Sequence of chain 1.A:
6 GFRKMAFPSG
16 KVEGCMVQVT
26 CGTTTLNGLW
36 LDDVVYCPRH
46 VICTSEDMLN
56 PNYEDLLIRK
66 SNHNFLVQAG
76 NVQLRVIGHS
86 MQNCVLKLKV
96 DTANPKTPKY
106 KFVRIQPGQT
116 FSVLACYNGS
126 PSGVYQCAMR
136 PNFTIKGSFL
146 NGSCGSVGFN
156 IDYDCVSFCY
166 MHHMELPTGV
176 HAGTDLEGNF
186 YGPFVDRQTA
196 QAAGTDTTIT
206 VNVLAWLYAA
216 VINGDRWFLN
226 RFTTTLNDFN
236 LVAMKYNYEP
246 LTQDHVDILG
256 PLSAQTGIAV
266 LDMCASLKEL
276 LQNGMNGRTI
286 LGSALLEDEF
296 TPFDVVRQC

A small-molecule ligand and the protein it binds are described below.
Small molecule (SMILES): CC(C)C[C@H](NC(=O)OCc1ccccc1)C(=O)N[C@@H](C[C@@H]1CCNC1=O)[C@@H](O)S(=O)(=O)O

Binding-site contacts:
Ligand atom C27 contacts residue GLU170 of chain 1.A at 3.8 Å.
Ligand atom C24 contacts residue CYS149 of chain 1.A at 3.3 Å (hydrophobic).
Ligand atom C7 contacts residue GLN193 of chain 1.A at 3.8 Å.
Ligand atom C15 contacts residue MET53 of chain 1.A at 3.9 Å (hydrophobic).
Ligand atom O30 contacts residue GLU170 of chain 1.A at 3.7 Å.
Ligand atom C27 contacts residue ASN146 of chain 1.A at 3.5 Å.
Ligand atom C3 contacts residue ASN146 of chain 1.A at 3.8 Å.
Ligand atom C29 contacts residue GLU170 of chain 1.A at 3.6 Å.
Ligand atom C9 contacts residue GLN193 of chain 1.A at 3.7 Å.
Ligand atom C7 contacts residue GLU170 of chain 1.A at 3.4 Å.
Ligand atom O10 contacts residue MET169 of chain 1.A at 3.3 Å.
Ligand atom C17 contacts residue HIS168 of chain 1.A at 3.6 Å.
Ligand atom C12 contacts residue HIS168 of chain 1.A at 3.6 Å.
Ligand atom O30 contacts residue HIS176 of chain 1.A at 3.6 Å.
Ligand atom C4 contacts residue ASN146 of chain 1.A at 3.5 Å.
Ligand atom O22 contacts residue CYS149 of chain 1.A at 2.7 Å (h-bond).
Ligand atom C21 contacts residue HIS45 of chain 1.A at 3.8 Å.
Ligand atom N11 contacts residue GLN193 of chain 1.A at 2.9 Å (h-bond).
Ligand atom O30 contacts residue HIS167 of chain 1.A at 2.8 Å (h-bond).
Ligand atom N19 contacts residue MET169 of chain 1.A at 3.9 Å.
Ligand atom O10 contacts residue GLU170 of chain 1.A at 3.0 Å (salt-bridge).
Ligand atom O22 contacts residue SER148 of chain 1.A at 3.4 Å (h-bond).
Ligand atom N28 contacts residue PHE144 of chain 1.A at 3.3 Å (h-bond).
Ligand atom C26 contacts residue ASN146 of chain 1.A at 3.9 Å.
Ligand atom O22 contacts residue GLY147 of chain 1.A at 3.4 Å (h-bond).
Ligand atom C12 contacts residue GLN193 of chain 1.A at 3.8 Å.
Ligand atom C29 contacts residue HIS167 of chain 1.A at 3.8 Å.
Ligand atom O30 contacts residue PHE144 of chain 1.A at 3.4 Å.
Ligand atom N28 contacts residue LEU145 of chain 1.A at 3.7 Å.
Ligand atom C20 contacts residue HIS168 of chain 1.A at 3.8 Å.
Ligand atom C16 contacts residue ASP191 of chain 1.A at 3.8 Å.
Ligand atom C14 contacts residue GLN193 of chain 1.A at 3.8 Å.
Ligand atom C13 contacts residue GLN193 of chain 1.A at 3.6 Å.
Ligand atom C27 contacts residue LEU145 of chain 1.A at 3.8 Å (hydrophobic).
Ligand atom N19 contacts residue CYS149 of chain 1.A at 3.0 Å (h-bond).
Ligand atom N19 contacts residue HIS168 of chain 1.A at 2.8 Å (h-bond).
Ligand atom N28 contacts residue GLU170 of chain 1.A at 3.0 Å (salt-bridge).
Ligand atom O8 contacts residue GLN193 of chain 1.A at 2.8 Å (h-bond).
Ligand atom C21 contacts residue CYS149 of chain 1.A at 1.8 Å (hydrophobic).
Ligand atom C20 contacts residue CYS149 of chain 1.A at 2.7 Å (hydrophobic).